Binding-site contacts:
Ligand atom C4 contacts residue ASN253 of chain 1.E at 4.2 Å.
Ligand atom O7 contacts residue ASN253 of chain 1.E at 3.6 Å.
Ligand atom C6 contacts residue ASP249 of chain 1.E at 3.3 Å.
Ligand atom C8 contacts residue ASN218 of chain 1.F at 3.7 Å.
Ligand atom O6 contacts residue ASP249 of chain 1.E at 3.2 Å (salt-bridge).
Ligand atom O7 contacts residue SER252 of chain 1.E at 2.3 Å (h-bond).
Ligand atom C8 contacts residue ASN253 of chain 1.E at 4.1 Å.
Ligand atom N2 contacts residue SER252 of chain 1.E at 4.2 Å.
Ligand atom C1 contacts residue ASN253 of chain 1.E at 1.4 Å.
Ligand atom C7 contacts residue ASN253 of chain 1.E at 3.5 Å.
Ligand atom O5 contacts residue ASN253 of chain 1.E at 2.4 Å (h-bond).
Ligand atom C5 contacts residue ASN253 of chain 1.E at 3.7 Å.
Ligand atom C3 contacts residue ASN253 of chain 1.E at 3.8 Å.
Ligand atom O5 contacts residue PHE209 of chain 1.E at 4.0 Å.
Ligand atom C2 contacts residue ASN253 of chain 1.E at 2.5 Å.
Ligand atom O5 contacts residue ASP249 of chain 1.E at 4.0 Å.
Ligand atom C7 contacts residue ASN218 of chain 1.F at 4.5 Å.
Ligand atom C5 contacts residue ASP249 of chain 1.E at 4.5 Å.
Ligand atom C8 contacts residue ARG206 of chain 1.E at 3.5 Å.
Ligand atom C1 contacts residue ASP249 of chain 1.E at 4.2 Å.
Ligand atom O7 contacts residue ASN218 of chain 1.F at 4.3 Å.
Ligand atom C8 contacts residue SER252 of chain 1.E at 3.9 Å.
Ligand atom C7 contacts residue SER252 of chain 1.E at 3.5 Å.
Ligand atom N2 contacts residue ASN253 of chain 1.E at 2.9 Å (h-bond).
Ligand atom C1 contacts residue PHE209 of chain 1.E at 4.0 Å (hydrophobic).
Ligand atom C2 contacts residue SER252 of chain 1.E at 4.1 Å.

Sequence of chain 1.F:
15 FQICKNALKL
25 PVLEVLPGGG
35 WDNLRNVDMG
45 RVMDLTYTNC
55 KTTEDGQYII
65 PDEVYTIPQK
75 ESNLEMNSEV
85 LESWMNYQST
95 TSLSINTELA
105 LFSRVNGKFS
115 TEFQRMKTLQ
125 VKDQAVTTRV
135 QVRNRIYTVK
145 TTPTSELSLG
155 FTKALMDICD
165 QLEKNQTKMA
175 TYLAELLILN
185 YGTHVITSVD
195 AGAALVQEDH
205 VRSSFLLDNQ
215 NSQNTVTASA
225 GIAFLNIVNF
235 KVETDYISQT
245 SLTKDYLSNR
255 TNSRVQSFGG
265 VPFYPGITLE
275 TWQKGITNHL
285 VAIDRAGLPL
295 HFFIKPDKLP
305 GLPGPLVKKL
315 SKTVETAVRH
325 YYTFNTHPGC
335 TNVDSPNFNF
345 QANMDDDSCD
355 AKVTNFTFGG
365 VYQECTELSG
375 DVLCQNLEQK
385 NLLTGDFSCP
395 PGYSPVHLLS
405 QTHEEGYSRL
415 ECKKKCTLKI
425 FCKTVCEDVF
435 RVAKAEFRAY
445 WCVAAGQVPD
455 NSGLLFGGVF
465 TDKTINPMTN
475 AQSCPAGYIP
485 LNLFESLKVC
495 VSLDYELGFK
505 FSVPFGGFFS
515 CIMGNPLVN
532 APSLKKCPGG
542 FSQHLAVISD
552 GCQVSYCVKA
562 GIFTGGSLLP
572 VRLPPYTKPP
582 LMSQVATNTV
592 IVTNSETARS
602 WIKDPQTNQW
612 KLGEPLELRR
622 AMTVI

A protein and the small-molecule ligand that binds it are described below.
Small molecule (SMILES): CC(=O)N[C@@H]1[C@@H](O)[C@H](O)[C@@H](CO)O[C@H]1O

Sequence of chain 1.E:
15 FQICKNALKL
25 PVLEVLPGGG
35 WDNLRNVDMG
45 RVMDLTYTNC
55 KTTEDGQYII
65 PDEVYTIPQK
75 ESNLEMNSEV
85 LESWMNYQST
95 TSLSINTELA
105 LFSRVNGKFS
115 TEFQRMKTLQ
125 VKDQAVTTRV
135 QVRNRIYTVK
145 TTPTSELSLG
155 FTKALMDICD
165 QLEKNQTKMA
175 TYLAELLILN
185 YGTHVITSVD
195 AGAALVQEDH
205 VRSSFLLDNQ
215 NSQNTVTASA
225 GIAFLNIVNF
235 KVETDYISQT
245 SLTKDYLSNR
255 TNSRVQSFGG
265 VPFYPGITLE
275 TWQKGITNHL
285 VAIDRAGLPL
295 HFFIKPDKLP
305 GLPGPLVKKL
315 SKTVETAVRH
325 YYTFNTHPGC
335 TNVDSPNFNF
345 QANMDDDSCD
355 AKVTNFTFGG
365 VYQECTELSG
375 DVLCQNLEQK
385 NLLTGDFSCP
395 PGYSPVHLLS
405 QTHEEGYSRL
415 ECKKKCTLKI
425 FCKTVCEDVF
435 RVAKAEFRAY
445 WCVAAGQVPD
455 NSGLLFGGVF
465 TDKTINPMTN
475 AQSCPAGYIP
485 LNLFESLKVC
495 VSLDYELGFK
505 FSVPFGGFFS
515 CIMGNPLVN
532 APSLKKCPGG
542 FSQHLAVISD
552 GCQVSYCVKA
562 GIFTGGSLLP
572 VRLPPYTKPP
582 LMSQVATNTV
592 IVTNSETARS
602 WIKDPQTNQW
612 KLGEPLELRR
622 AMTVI